Binding-site contacts:
Ligand atom O1A contacts residue THR20 of chain 1.B at 3.5 Å (h-bond).
Ligand atom O3A contacts residue GLY18 of chain 1.B at 3.5 Å (h-bond).
Ligand atom N7 contacts residue ASN119 of chain 1.B at 3.3 Å (h-bond).
Ligand atom PG contacts residue MG1 of chain 1.E at 3.1 Å.
Ligand atom O2B contacts residue MG1 of chain 1.E at 2.0 Å.
Ligand atom O6 contacts residue ASN119 of chain 1.B at 3.4 Å (h-bond).
Ligand atom O2' contacts residue ASP33 of chain 1.B at 2.9 Å (salt-bridge).
Ligand atom O6 contacts residue LYS151 of chain 1.B at 3.2 Å (salt-bridge).
Ligand atom O1G contacts residue HIS35 of chain 1.B at 2.9 Å.
Ligand atom C8 contacts residue SER21 of chain 1.B at 3.1 Å.
Ligand atom N3B contacts residue GLY15 of chain 1.B at 3.0 Å (h-bond).
Ligand atom N7 contacts residue SER21 of chain 1.B at 3.4 Å.
Ligand atom C3' contacts residue ASP33 of chain 1.B at 3.1 Å.
Ligand atom O3G contacts residue GLY15 of chain 1.B at 3.5 Å.
Ligand atom O2' contacts residue PHE31 of chain 1.B at 3.3 Å.
Ligand atom O2' contacts residue ASN32 of chain 1.B at 2.6 Å (h-bond).
Ligand atom N1 contacts residue ASP122 of chain 1.B at 3.0 Å (salt-bridge).
Ligand atom O1A contacts residue GLY18 of chain 1.B at 3.5 Å.
Ligand atom O2G contacts residue MG1 of chain 1.E at 1.8 Å.
Ligand atom O6 contacts residue ALA150 of chain 1.B at 2.9 Å (h-bond).
Ligand atom O2A contacts residue HIS35 of chain 1.B at 3.4 Å (h-bond).
Ligand atom O6 contacts residue SER149 of chain 1.B at 3.5 Å.
Ligand atom O5' contacts residue SER21 of chain 1.B at 3.5 Å (h-bond).
Ligand atom O1G contacts residue THR37 of chain 1.B at 3.0 Å (h-bond).
Ligand atom O3G contacts residue LYS19 of chain 1.B at 2.7 Å (salt-bridge).
Ligand atom O2G contacts residue THR38 of chain 1.B at 2.9 Å (h-bond).
Ligand atom O6 contacts residue ASP122 of chain 1.B at 3.4 Å (salt-bridge).
Ligand atom O2B contacts residue THR20 of chain 1.B at 2.7 Å (h-bond).
Ligand atom O4' contacts residue LYS120 of chain 1.B at 3.2 Å (salt-bridge).
Ligand atom O1B contacts residue LYS19 of chain 1.B at 2.8 Å (salt-bridge).
Ligand atom N3B contacts residue MG1 of chain 1.E at 3.5 Å.
Ligand atom C2' contacts residue ASP33 of chain 1.B at 3.5 Å.
Ligand atom PB contacts residue MG1 of chain 1.E at 3.2 Å.
Ligand atom O1A contacts residue SER21 of chain 1.B at 2.7 Å (h-bond).
Ligand atom O1B contacts residue GLY18 of chain 1.B at 3.3 Å (h-bond).
Ligand atom N1 contacts residue LYS151 of chain 1.B at 3.5 Å.
Ligand atom N2 contacts residue ASP122 of chain 1.B at 2.8 Å (salt-bridge).
Ligand atom O3' contacts residue ASP33 of chain 1.B at 2.5 Å (salt-bridge).
Ligand atom C2' contacts residue ASN32 of chain 1.B at 3.5 Å.
Ligand atom N3B contacts residue HIS35 of chain 1.B at 3.5 Å.

Sequence of chain 1.B:
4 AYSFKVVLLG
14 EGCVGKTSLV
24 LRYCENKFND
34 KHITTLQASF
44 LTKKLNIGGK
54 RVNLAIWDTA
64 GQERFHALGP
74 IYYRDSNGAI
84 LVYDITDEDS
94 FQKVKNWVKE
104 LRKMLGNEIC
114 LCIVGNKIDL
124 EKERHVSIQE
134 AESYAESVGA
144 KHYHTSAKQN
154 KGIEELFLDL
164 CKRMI

This protein binds this small molecule.
Small molecule (SMILES): Nc1nc2c(ncn2[C@@H]2O[C@H](CO[P](=O)(O)O[P](=O)(O)NP(=O)(O)O)[C@@H](O)[C@H]2O)c(=O)[nH]1